Sequence of chain 1.C:
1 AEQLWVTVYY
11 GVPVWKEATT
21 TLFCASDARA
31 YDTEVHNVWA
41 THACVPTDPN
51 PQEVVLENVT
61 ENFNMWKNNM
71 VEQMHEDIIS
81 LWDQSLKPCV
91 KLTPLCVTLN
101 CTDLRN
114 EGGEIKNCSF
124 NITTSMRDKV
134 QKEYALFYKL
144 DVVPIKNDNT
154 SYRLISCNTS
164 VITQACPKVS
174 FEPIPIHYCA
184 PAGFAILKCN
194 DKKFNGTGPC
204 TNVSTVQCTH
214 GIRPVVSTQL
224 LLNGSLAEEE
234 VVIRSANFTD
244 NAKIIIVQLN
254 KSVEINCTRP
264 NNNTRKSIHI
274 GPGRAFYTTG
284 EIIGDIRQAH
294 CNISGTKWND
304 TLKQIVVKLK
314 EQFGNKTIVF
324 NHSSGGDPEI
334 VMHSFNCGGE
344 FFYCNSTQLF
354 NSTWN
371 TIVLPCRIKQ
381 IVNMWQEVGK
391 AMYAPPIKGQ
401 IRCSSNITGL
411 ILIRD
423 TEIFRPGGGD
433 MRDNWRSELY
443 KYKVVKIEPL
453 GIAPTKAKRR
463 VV

Binding-site contacts:
Ligand atom C1 contacts residue ASN124 of chain 1.C at 1.4 Å.
Ligand atom O6 contacts residue LYS135 of chain 1.C at 4.0 Å.
Ligand atom C5 contacts residue ASN124 of chain 1.C at 3.6 Å.
Ligand atom N2 contacts residue ASN124 of chain 1.C at 2.9 Å (h-bond).
Ligand atom C7 contacts residue THR98 of chain 1.C at 4.5 Å.
Ligand atom C8 contacts residue ASN124 of chain 1.C at 3.4 Å.
Ligand atom O7 contacts residue THR98 of chain 1.C at 3.3 Å (h-bond).
Ligand atom O5 contacts residue ASN124 of chain 1.C at 2.3 Å (h-bond).
Ligand atom C4 contacts residue ASN124 of chain 1.C at 4.2 Å.
Ligand atom C2 contacts residue ASN124 of chain 1.C at 2.4 Å.
Ligand atom O6 contacts residue ASN124 of chain 1.C at 4.3 Å.
Ligand atom O7 contacts residue VAL97 of chain 1.C at 4.5 Å.
Ligand atom C7 contacts residue ASN124 of chain 1.C at 3.4 Å.
Ligand atom C3 contacts residue ASN124 of chain 1.C at 3.8 Å.
Ligand atom O7 contacts residue ASN124 of chain 1.C at 4.3 Å.

A small-molecule ligand and the protein it binds are described below.
Small molecule (SMILES): CC(=O)N[C@H]1[C@H](O[C@H]2[C@H](O)[C@@H](NC(C)=O)CO[C@@H]2CO)O[C@H](CO)[C@@H](O)[C@@H]1O